Sequence of chain 1.B:
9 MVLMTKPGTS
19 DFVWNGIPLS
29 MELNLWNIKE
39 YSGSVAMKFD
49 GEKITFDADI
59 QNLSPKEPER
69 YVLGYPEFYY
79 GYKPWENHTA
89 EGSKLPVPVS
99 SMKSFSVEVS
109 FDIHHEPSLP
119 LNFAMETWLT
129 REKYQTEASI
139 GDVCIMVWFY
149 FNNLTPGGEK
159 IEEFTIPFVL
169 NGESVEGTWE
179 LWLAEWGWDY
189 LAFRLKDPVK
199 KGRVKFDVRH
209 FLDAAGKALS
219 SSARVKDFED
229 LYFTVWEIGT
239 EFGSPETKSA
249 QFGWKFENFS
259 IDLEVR

Binding-site contacts:
Ligand atom O2 contacts residue TRP184 of chain 1.B at 3.7 Å.
Ligand atom O5 contacts residue BGC1 of chain 1.J at 3.0 Å (h-bond).
Ligand atom O2 contacts residue ASN32 of chain 1.B at 2.9 Å (h-bond).
Ligand atom O1 contacts residue MET144 of chain 1.B at 3.6 Å.
Ligand atom O6 contacts residue TRP34 of chain 1.B at 2.9 Å (h-bond).
Ligand atom O3 contacts residue ARG68 of chain 1.B at 2.8 Å (salt-bridge).
Ligand atom C6 contacts residue TRP34 of chain 1.B at 3.6 Å (hydrophobic).
Ligand atom C2 contacts residue LYS81 of chain 1.B at 3.8 Å.
Ligand atom C6 contacts residue TRP83 of chain 1.B at 3.7 Å (hydrophobic).
Ligand atom O2 contacts residue TRP34 of chain 1.B at 3.8 Å.
Ligand atom C3 contacts residue TRP126 of chain 1.B at 3.9 Å (hydrophobic).
Ligand atom O4 contacts residue TRP126 of chain 1.B at 3.7 Å.
Ligand atom O2 contacts residue TYR188 of chain 1.B at 3.9 Å.
Ligand atom C1 contacts residue BGC1 of chain 1.J at 3.0 Å.
Ligand atom C1 contacts residue TRP34 of chain 1.B at 3.7 Å (hydrophobic).
Ligand atom O1 contacts residue GLU124 of chain 1.B at 2.9 Å (salt-bridge).
Ligand atom C5 contacts residue GLU239 of chain 1.B at 3.8 Å.
Ligand atom C3 contacts residue TRP34 of chain 1.B at 3.8 Å (hydrophobic).
Ligand atom O6 contacts residue VAL70 of chain 1.B at 3.9 Å.
Ligand atom C4 contacts residue TRP34 of chain 1.B at 3.8 Å (hydrophobic).
Ligand atom C2 contacts residue BGC1 of chain 1.J at 3.2 Å.
Ligand atom O6 contacts residue GLU239 of chain 1.B at 2.7 Å (salt-bridge).
Ligand atom O1 contacts residue CYS142 of chain 1.B at 3.3 Å (h-bond).
Ligand atom C5 contacts residue GLU124 of chain 1.B at 3.7 Å.
Ligand atom O3 contacts residue TRP83 of chain 1.B at 3.7 Å.
Ligand atom O2 contacts residue LYS81 of chain 1.B at 3.2 Å (salt-bridge).
Ligand atom O3 contacts residue LYS81 of chain 1.B at 3.0 Å (salt-bridge).
Ligand atom O6 contacts residue ARG68 of chain 1.B at 2.9 Å (salt-bridge).
Ligand atom C6 contacts residue GLU239 of chain 1.B at 3.5 Å.
Ligand atom O6 contacts residue TRP186 of chain 1.B at 3.8 Å.
Ligand atom C1 contacts residue MET144 of chain 1.B at 3.9 Å (hydrophobic).
Ligand atom C1 contacts residue GLU239 of chain 1.B at 3.9 Å.
Ligand atom O6 contacts residue TYR73 of chain 1.B at 3.7 Å.
Ligand atom C5 contacts residue TRP34 of chain 1.B at 3.8 Å (hydrophobic).
Ligand atom O2 contacts residue ARG68 of chain 1.B at 3.8 Å.
Ligand atom O3 contacts residue TRP186 of chain 1.B at 3.7 Å.
Ligand atom C6 contacts residue TYR73 of chain 1.B at 3.6 Å (hydrophobic).
Ligand atom C4 contacts residue TRP83 of chain 1.B at 3.7 Å (hydrophobic).
Ligand atom O5 contacts residue GLU124 of chain 1.B at 3.9 Å.
Ligand atom O5 contacts residue GLU239 of chain 1.B at 2.9 Å (salt-bridge).

The small molecule below binds the protein below.
Small molecule (SMILES): OC[C@H]1O[C@@H](O[C@H]2[C@H](O)[C@@H](O)[C@@H](O)O[C@@H]2CO)[C@H](O)[C@@H](O)[C@@H]1O